Binding-site contacts:
Ligand atom C3 contacts residue ASN103 of chain 3.F at 4.5 Å.
Ligand atom C1 contacts residue THR145 of chain 3.F at 3.4 Å.
Ligand atom C7 contacts residue LEU147 of chain 3.F at 3.1 Å (hydrophobic).
Ligand atom C2 contacts residue THR145 of chain 3.F at 4.1 Å.
Ligand atom N2 contacts residue LEU147 of chain 3.F at 3.6 Å.
Ligand atom C8 contacts residue LEU147 of chain 3.F at 3.4 Å (hydrophobic).
Ligand atom C8 contacts residue VAL146 of chain 3.F at 4.5 Å (hydrophobic).
Ligand atom C5 contacts residue ASN103 of chain 3.F at 4.0 Å.
Ligand atom N2 contacts residue ASN103 of chain 3.F at 3.8 Å.
Ligand atom N2 contacts residue THR145 of chain 3.F at 4.0 Å.
Ligand atom O5 contacts residue ASN103 of chain 3.F at 2.6 Å (h-bond).
Ligand atom C1 contacts residue ASN103 of chain 3.F at 1.7 Å.
Ligand atom C2 contacts residue ASN103 of chain 3.F at 3.2 Å.
Ligand atom C5 contacts residue THR145 of chain 3.F at 4.0 Å.
Ligand atom O7 contacts residue LEU147 of chain 3.F at 3.0 Å.
Ligand atom O5 contacts residue THR145 of chain 3.F at 4.0 Å.
Ligand atom C3 contacts residue THR145 of chain 3.F at 4.1 Å.
Ligand atom C2 contacts residue LEU147 of chain 3.F at 4.3 Å (hydrophobic).

Sequence of chain 3.F:
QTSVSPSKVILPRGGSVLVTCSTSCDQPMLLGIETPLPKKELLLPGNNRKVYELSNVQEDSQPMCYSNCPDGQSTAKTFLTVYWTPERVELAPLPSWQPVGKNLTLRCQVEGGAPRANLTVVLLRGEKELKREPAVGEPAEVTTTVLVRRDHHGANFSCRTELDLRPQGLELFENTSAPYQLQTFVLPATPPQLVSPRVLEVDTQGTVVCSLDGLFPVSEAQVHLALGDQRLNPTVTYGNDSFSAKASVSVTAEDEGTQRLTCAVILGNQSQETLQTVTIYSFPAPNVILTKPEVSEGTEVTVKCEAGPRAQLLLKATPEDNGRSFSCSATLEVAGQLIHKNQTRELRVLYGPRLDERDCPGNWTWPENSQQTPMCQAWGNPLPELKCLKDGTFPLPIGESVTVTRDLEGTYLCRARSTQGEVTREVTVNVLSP

A protein and the small-molecule ligand that binds it are described below.
Small molecule (SMILES): CC(=O)N[C@@H]1[C@@H](O)[C@H](O)[C@@H](CO)O[C@H]1O